A small-molecule ligand and the protein it binds are described below.
Small molecule (SMILES): O=C1c2ccccc2C(=O)c2c1cc(S(=O)(=O)N1CCC[C@@H](C(=O)O)C1)c(O)c2O

Binding-site contacts:
Ligand atom O1 contacts residue LYS283 of chain 1.E at 2.7 Å (salt-bridge).
Ligand atom C11 contacts residue GLY93 of chain 1.E at 3.6 Å.
Ligand atom O1 contacts residue ALA282 of chain 1.E at 3.9 Å.
Ligand atom O2 contacts residue LYS283 of chain 1.E at 3.1 Å (salt-bridge).
Ligand atom C contacts residue ALA282 of chain 1.E at 3.6 Å (hydrophobic).
Ligand atom C10 contacts residue GLY93 of chain 1.E at 3.5 Å.
Ligand atom C12 contacts residue HIS92 of chain 1.E at 3.8 Å.
Ligand atom O6 contacts residue ASN89 of chain 1.E at 3.5 Å (h-bond).
Ligand atom C14 contacts residue LYS283 of chain 1.E at 4.0 Å.
Ligand atom C11 contacts residue TYR97 of chain 1.E at 3.6 Å (hydrophobic).
Ligand atom O6 contacts residue HIS92 of chain 1.E at 3.3 Å (h-bond).
Ligand atom C8 contacts residue PRO67 of chain 1.E at 3.6 Å (hydrophobic).
Ligand atom C2 contacts residue LYS283 of chain 1.E at 3.8 Å.
Ligand atom S contacts residue ALA282 of chain 1.E at 4.0 Å.
Ligand atom O7 contacts residue GLY279 of chain 1.E at 3.0 Å (h-bond).
Ligand atom O4 contacts residue PRO67 of chain 1.E at 3.4 Å.
Ligand atom C19 contacts residue ASN89 of chain 1.E at 3.7 Å.
Ligand atom C11 contacts residue HIS92 of chain 1.E at 3.8 Å.
Ligand atom C13 contacts residue HIS92 of chain 1.E at 3.6 Å.
Ligand atom O contacts residue ARG87 of chain 1.E at 3.6 Å.
Ligand atom C6 contacts residue PRO67 of chain 1.E at 3.4 Å (hydrophobic).
Ligand atom O5 contacts residue HIS92 of chain 1.E at 3.6 Å (h-bond).
Ligand atom C1 contacts residue ALA282 of chain 1.E at 3.6 Å (hydrophobic).
Ligand atom C10 contacts residue TYR97 of chain 1.E at 3.4 Å (hydrophobic).
Ligand atom O contacts residue ASN89 of chain 1.E at 3.0 Å (h-bond).
Ligand atom C1 contacts residue LYS283 of chain 1.E at 3.6 Å.
Ligand atom O3 contacts residue ASN89 of chain 1.E at 3.8 Å.
Ligand atom O contacts residue THR64 of chain 1.E at 3.6 Å.
Ligand atom O1 contacts residue GLY279 of chain 1.E at 3.7 Å.
Ligand atom O3 contacts residue HIS92 of chain 1.E at 3.5 Å.
Ligand atom C7 contacts residue PRO67 of chain 1.E at 3.5 Å (hydrophobic).
Ligand atom O7 contacts residue SER278 of chain 1.E at 3.0 Å.
Ligand atom C17 contacts residue HIS92 of chain 1.E at 3.9 Å.
Ligand atom C19 contacts residue HIS92 of chain 1.E at 3.4 Å.
Ligand atom C9 contacts residue TYR97 of chain 1.E at 3.8 Å (hydrophobic).
Ligand atom O7 contacts residue THR64 of chain 1.E at 4.0 Å.
Ligand atom C18 contacts residue HIS92 of chain 1.E at 3.3 Å.
Ligand atom O7 contacts residue ALA282 of chain 1.E at 3.3 Å.
Ligand atom C3 contacts residue ALA282 of chain 1.E at 3.9 Å (hydrophobic).
Ligand atom C3 contacts residue HIS92 of chain 1.E at 3.9 Å.

Sequence of chain 1.E:
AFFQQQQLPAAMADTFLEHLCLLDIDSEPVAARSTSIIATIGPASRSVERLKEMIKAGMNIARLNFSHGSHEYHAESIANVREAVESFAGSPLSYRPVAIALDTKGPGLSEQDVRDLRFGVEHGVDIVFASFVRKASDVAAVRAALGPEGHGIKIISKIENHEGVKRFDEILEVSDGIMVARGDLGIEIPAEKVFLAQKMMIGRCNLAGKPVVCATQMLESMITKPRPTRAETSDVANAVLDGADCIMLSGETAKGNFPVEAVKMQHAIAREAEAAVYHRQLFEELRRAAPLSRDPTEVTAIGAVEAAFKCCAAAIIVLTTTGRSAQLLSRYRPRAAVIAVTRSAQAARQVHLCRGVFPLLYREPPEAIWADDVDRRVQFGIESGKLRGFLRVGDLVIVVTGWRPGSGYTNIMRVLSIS